Binding-site contacts:
Ligand atom O2 contacts residue HBS1 of chain 1.E at 1.1 Å.
Ligand atom O2 contacts residue VAL100 of chain 1.B at 4.0 Å.
Ligand atom C3 contacts residue HBS1 of chain 1.E at 1.0 Å.
Ligand atom C4 contacts residue HBS1 of chain 1.E at 1.2 Å.
Ligand atom O7 contacts residue HBS1 of chain 1.E at 1.1 Å (h-bond).
Ligand atom O2 contacts residue VAL125 of chain 1.B at 4.4 Å.
Ligand atom C1 contacts residue LEU85 of chain 1.B at 3.7 Å (hydrophobic).
Ligand atom C3 contacts residue LEU60 of chain 1.B at 4.3 Å (hydrophobic).
Ligand atom C3 contacts residue TYR16 of chain 1.B at 3.9 Å (hydrophobic).
Ligand atom C1 contacts residue HBS1 of chain 1.E at 0.8 Å.
Ligand atom C4 contacts residue PHE121 of chain 1.B at 3.6 Å (hydrophobic).
Ligand atom C1 contacts residue LEU65 of chain 1.B at 4.4 Å (hydrophobic).
Ligand atom C4 contacts residue THR122 of chain 1.B at 3.7 Å.
Ligand atom O7 contacts residue TYR16 of chain 1.B at 3.1 Å (h-bond).
Ligand atom C2 contacts residue HBS1 of chain 1.E at 0.5 Å.

Sequence of chain 1.B:
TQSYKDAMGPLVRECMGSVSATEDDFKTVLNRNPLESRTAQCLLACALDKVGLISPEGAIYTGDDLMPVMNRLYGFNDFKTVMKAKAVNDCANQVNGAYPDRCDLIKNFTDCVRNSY

A small-molecule ligand and the protein it binds are described below.
Small molecule (SMILES): CC(=O)[C@@H](C)O